Sequence of chain 12.D:
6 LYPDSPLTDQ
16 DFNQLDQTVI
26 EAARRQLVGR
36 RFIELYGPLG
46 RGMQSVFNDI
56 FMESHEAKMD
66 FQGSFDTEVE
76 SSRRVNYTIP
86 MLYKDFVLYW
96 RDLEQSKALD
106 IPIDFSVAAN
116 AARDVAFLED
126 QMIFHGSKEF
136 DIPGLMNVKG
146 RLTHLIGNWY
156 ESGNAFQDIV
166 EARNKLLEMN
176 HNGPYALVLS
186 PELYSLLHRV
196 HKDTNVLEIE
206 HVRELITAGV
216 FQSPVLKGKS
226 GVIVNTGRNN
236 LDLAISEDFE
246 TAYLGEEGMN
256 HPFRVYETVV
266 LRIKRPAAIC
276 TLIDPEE

This protein binds this small molecule.
Small molecule (SMILES): CC[C@H](C)[C@H](NC(=O)[C@H](CC(C)C)NC(=O)[C@H](CO)NC(=O)CNC(=O)[C@@H](NC(=O)[C@@H](N)[C@@H](C)O)C(C)C)C(=O)N[C@H](C=O)CCC(N)=O

Binding-site contacts:
Ligand atom O contacts residue ARG36 of chain 12.D at 3.6 Å (salt-bridge).
Ligand atom C contacts residue ARG36 of chain 12.D at 3.2 Å.
Ligand atom N contacts residue PRO43 of chain 12.D at 4.4 Å.
Ligand atom CA contacts residue ASP243 of chain 12.D at 3.3 Å.
Ligand atom CG2 contacts residue LEU40 of chain 12.D at 4.2 Å (hydrophobic).
Ligand atom CD1 contacts residue LEU40 of chain 12.D at 3.8 Å (hydrophobic).
Ligand atom CB contacts residue ARG29 of chain 12.D at 4.1 Å.
Ligand atom CA contacts residue ARG35 of chain 12.D at 3.9 Å.
Ligand atom CG2 contacts residue ASP243 of chain 12.D at 3.3 Å.
Ligand atom CB contacts residue LEU40 of chain 12.D at 4.1 Å (hydrophobic).
Ligand atom CA contacts residue PRO43 of chain 12.D at 4.4 Å (hydrophobic).
Ligand atom N contacts residue ARG35 of chain 12.D at 4.1 Å.
Ligand atom CD1 contacts residue ARG35 of chain 12.D at 4.5 Å.
Ligand atom CG contacts residue LEU40 of chain 12.D at 4.4 Å (hydrophobic).
Ligand atom CD contacts residue ARG36 of chain 12.D at 4.1 Å.
Ligand atom CB contacts residue ARG35 of chain 12.D at 3.5 Å.
Ligand atom CA contacts residue ASP243 of chain 12.D at 4.4 Å.
Ligand atom CB contacts residue ASP243 of chain 12.D at 4.3 Å.
Ligand atom NE2 contacts residue ARG36 of chain 12.D at 3.9 Å.
Ligand atom C contacts residue ASP243 of chain 12.D at 3.9 Å.
Ligand atom O contacts residue ARG29 of chain 12.D at 3.8 Å.
Ligand atom N contacts residue ASP243 of chain 12.D at 3.2 Å (salt-bridge).
Ligand atom OG contacts residue ARG29 of chain 12.D at 4.3 Å.
Ligand atom CG2 contacts residue PRO43 of chain 12.D at 3.9 Å (hydrophobic).
Ligand atom C contacts residue ARG35 of chain 12.D at 3.6 Å.
Ligand atom O contacts residue ASP243 of chain 12.D at 4.1 Å.
Ligand atom CG1 contacts residue ARG35 of chain 12.D at 4.2 Å.
Ligand atom OE1 contacts residue ARG36 of chain 12.D at 3.8 Å.
Ligand atom CA contacts residue ASP243 of chain 12.D at 4.3 Å.
Ligand atom CD1 contacts residue LEU32 of chain 12.D at 3.8 Å (hydrophobic).
Ligand atom CB contacts residue ARG35 of chain 12.D at 4.1 Å.
Ligand atom CD1 contacts residue ARG29 of chain 12.D at 4.4 Å.
Ligand atom CA contacts residue ARG29 of chain 12.D at 4.0 Å.
Ligand atom N contacts residue ASP243 of chain 12.D at 2.8 Å (salt-bridge).
Ligand atom O contacts residue ARG35 of chain 12.D at 3.1 Å (salt-bridge).
Ligand atom C contacts residue ASP243 of chain 12.D at 3.8 Å.
Ligand atom OG contacts residue ILE25 of chain 12.D at 4.0 Å.
Ligand atom O contacts residue ARG35 of chain 12.D at 3.4 Å (salt-bridge).
Ligand atom CB contacts residue PRO43 of chain 12.D at 3.8 Å (hydrophobic).
Ligand atom C contacts residue ARG35 of chain 12.D at 4.4 Å.